Sequence of chain 9.F:
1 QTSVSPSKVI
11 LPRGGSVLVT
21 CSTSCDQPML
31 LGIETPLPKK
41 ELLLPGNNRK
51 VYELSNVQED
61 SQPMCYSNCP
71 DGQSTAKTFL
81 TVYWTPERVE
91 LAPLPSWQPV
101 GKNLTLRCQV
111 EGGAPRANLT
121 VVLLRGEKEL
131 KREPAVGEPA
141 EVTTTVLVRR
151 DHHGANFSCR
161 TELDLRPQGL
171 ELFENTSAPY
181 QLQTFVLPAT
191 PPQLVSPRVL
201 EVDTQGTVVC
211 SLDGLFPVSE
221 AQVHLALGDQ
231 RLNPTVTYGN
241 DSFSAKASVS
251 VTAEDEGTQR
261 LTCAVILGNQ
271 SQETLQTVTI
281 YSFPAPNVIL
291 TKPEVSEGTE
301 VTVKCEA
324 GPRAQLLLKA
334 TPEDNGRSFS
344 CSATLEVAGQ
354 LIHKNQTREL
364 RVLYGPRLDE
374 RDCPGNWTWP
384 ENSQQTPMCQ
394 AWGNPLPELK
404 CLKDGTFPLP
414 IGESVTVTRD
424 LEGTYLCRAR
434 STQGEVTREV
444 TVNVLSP

The protein below binds the small molecule below.
Small molecule (SMILES): CC(=O)N[C@@H]1[C@@H](O)[C@H](O)[C@@H](CO)O[C@H]1O

Binding-site contacts:
Ligand atom O7 contacts residue SER343 of chain 9.F at 4.3 Å.
Ligand atom O5 contacts residue ASN358 of chain 9.F at 2.4 Å (h-bond).
Ligand atom O7 contacts residue SER345 of chain 9.F at 4.2 Å.
Ligand atom C7 contacts residue ASN358 of chain 9.F at 3.4 Å.
Ligand atom C5 contacts residue ASN358 of chain 9.F at 3.6 Å.
Ligand atom O7 contacts residue ASN358 of chain 9.F at 3.3 Å (h-bond).
Ligand atom N2 contacts residue ASN358 of chain 9.F at 2.9 Å (h-bond).
Ligand atom C1 contacts residue ASN358 of chain 9.F at 1.4 Å.
Ligand atom C2 contacts residue ASN358 of chain 9.F at 2.5 Å.
Ligand atom C4 contacts residue ASN358 of chain 9.F at 4.2 Å.
Ligand atom C3 contacts residue ASN358 of chain 9.F at 3.8 Å.